Sequence of chain 1.B:
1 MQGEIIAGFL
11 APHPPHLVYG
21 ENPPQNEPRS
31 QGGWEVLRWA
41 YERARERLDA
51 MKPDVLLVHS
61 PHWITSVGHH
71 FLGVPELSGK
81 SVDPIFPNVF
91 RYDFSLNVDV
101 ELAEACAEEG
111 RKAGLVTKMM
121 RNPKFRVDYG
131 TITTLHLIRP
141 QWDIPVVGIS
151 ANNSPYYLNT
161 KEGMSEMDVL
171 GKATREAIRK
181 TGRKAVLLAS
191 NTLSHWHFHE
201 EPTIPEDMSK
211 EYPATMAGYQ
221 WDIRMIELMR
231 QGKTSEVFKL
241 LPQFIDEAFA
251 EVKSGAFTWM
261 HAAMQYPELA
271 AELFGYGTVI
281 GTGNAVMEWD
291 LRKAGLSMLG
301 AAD

Binding-site contacts:
Ligand atom C5 contacts residue HIS16 of chain 1.B at 4.3 Å.
Ligand atom C5 contacts residue VAL279 of chain 1.B at 3.9 Å (hydrophobic).
Ligand atom C6 contacts residue HIS16 of chain 1.B at 4.0 Å.
Ligand atom O1 contacts residue PHE86 of chain 1.B at 3.9 Å.
Ligand atom C5 contacts residue THR282 of chain 1.B at 4.5 Å.
Ligand atom O3 contacts residue FE21 of chain 1.F at 2.5 Å.
Ligand atom C1 contacts residue HIS62 of chain 1.B at 4.2 Å.
Ligand atom N contacts residue HIS13 of chain 1.B at 3.4 Å (h-bond).
Ligand atom O3 contacts residue GLU251 of chain 1.B at 4.4 Å.
Ligand atom C2 contacts residue HIS13 of chain 1.B at 4.0 Å.
Ligand atom C2 contacts residue THR192 of chain 1.B at 3.7 Å.
Ligand atom C2 contacts residue HIS195 of chain 1.B at 3.4 Å.
Ligand atom C1 contacts residue HIS13 of chain 1.B at 3.9 Å.
Ligand atom C6 contacts residue PHE86 of chain 1.B at 3.4 Å (hydrophobic).
Ligand atom C2 contacts residue GLU251 of chain 1.B at 4.3 Å.
Ligand atom C1 contacts residue HIS195 of chain 1.B at 3.9 Å.
Ligand atom N contacts residue HIS195 of chain 1.B at 3.1 Å (h-bond).
Ligand atom C4 contacts residue THR282 of chain 1.B at 3.4 Å.
Ligand atom O2 contacts residue FE21 of chain 1.F at 3.6 Å.
Ligand atom C3 contacts residue THR282 of chain 1.B at 3.7 Å.
Ligand atom N contacts residue FE21 of chain 1.F at 2.4 Å.
Ligand atom C2 contacts residue FE21 of chain 1.F at 3.0 Å.
Ligand atom O2 contacts residue PHE86 of chain 1.B at 4.4 Å.
Ligand atom O1 contacts residue PRO14 of chain 1.B at 4.0 Å.
Ligand atom C3 contacts residue HIS195 of chain 1.B at 3.8 Å.
Ligand atom C6 contacts residue PRO15 of chain 1.B at 3.3 Å (hydrophobic).
Ligand atom C5 contacts residue PHE86 of chain 1.B at 4.2 Å (hydrophobic).
Ligand atom C1 contacts residue FE21 of chain 1.F at 2.8 Å.
Ligand atom N contacts residue GLU251 of chain 1.B at 3.1 Å (salt-bridge).
Ligand atom C4 contacts residue PRO14 of chain 1.B at 4.0 Å (hydrophobic).
Ligand atom C5 contacts residue PRO15 of chain 1.B at 4.3 Å (hydrophobic).
Ligand atom C6 contacts residue PRO14 of chain 1.B at 4.1 Å (hydrophobic).
Ligand atom C3 contacts residue THR192 of chain 1.B at 3.5 Å.
Ligand atom C4 contacts residue VAL279 of chain 1.B at 4.0 Å (hydrophobic).
Ligand atom O2 contacts residue HIS195 of chain 1.B at 3.8 Å.
Ligand atom C5 contacts residue PRO14 of chain 1.B at 4.0 Å (hydrophobic).
Ligand atom O3 contacts residue HIS62 of chain 1.B at 3.4 Å (h-bond).
Ligand atom O3 contacts residue HIS13 of chain 1.B at 3.0 Å (h-bond).
Ligand atom N contacts residue THR192 of chain 1.B at 3.2 Å.
Ligand atom O1 contacts residue PRO15 of chain 1.B at 3.2 Å.

A small-molecule ligand and the protein it binds are described below.
Small molecule (SMILES): [H]/N=C(/C/C=C\C=O)C(=O)O